Sequence of chain 1.L:
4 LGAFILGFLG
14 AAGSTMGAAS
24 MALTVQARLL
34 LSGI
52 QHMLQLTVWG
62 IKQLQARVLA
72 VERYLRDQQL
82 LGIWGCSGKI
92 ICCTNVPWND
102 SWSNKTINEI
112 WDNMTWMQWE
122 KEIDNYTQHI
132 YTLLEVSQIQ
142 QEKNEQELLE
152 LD

Binding-site contacts:
Ligand atom N2 contacts residue ASN105 of chain 1.L at 2.9 Å (h-bond).
Ligand atom C1 contacts residue ASN105 of chain 1.L at 1.4 Å.
Ligand atom C2 contacts residue ASN105 of chain 1.L at 2.4 Å.
Ligand atom O5 contacts residue ASN105 of chain 1.L at 2.4 Å (h-bond).
Ligand atom C5 contacts residue ASN105 of chain 1.L at 3.7 Å.
Ligand atom C4 contacts residue ASN105 of chain 1.L at 4.2 Å.
Ligand atom O7 contacts residue ASN105 of chain 1.L at 3.0 Å (h-bond).
Ligand atom C8 contacts residue ASN105 of chain 1.L at 4.3 Å.
Ligand atom C3 contacts residue ASN105 of chain 1.L at 3.8 Å.
Ligand atom C7 contacts residue ASN105 of chain 1.L at 3.1 Å.
Ligand atom O6 contacts residue ASN105 of chain 1.L at 4.2 Å.

This protein binds this small molecule.
Small molecule (SMILES): CC(=O)N[C@@H]1[C@@H](O)[C@H](O)[C@@H](CO)O[C@H]1O